The protein below binds the small molecule below.
Small molecule (SMILES): CCSc1nc(C)nc(N)n1

Sequence of chain 1.A:
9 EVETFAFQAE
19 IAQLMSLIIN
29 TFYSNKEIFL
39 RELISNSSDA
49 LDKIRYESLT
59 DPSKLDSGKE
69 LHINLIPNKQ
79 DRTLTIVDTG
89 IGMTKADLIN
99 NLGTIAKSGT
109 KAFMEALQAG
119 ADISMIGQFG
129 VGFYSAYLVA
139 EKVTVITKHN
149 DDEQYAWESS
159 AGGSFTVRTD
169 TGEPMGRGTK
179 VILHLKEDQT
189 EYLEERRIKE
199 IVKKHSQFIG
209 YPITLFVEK

Binding-site contacts:
Ligand atom N9 contacts residue ASN44 of chain 1.A at 3.7 Å.
Ligand atom C10 contacts residue SER45 of chain 1.A at 4.5 Å.
Ligand atom C4 contacts residue MET91 of chain 1.A at 4.0 Å (hydrophobic).
Ligand atom C4 contacts residue THR177 of chain 1.A at 4.1 Å.
Ligand atom C1 contacts residue LYS51 of chain 1.A at 3.3 Å.
Ligand atom C2 contacts residue GLY90 of chain 1.A at 4.1 Å.
Ligand atom C8 contacts residue ASN44 of chain 1.A at 4.0 Å.
Ligand atom S3 contacts residue THR177 of chain 1.A at 4.3 Å.
Ligand atom C2 contacts residue ILE89 of chain 1.A at 3.9 Å (hydrophobic).
Ligand atom S3 contacts residue MET91 of chain 1.A at 3.7 Å.
Ligand atom N11 contacts residue ASN44 of chain 1.A at 3.9 Å.
Ligand atom S3 contacts residue GLY90 of chain 1.A at 3.4 Å (h-bond).
Ligand atom S3 contacts residue ALA48 of chain 1.A at 3.8 Å.
Ligand atom C1 contacts residue ILE89 of chain 1.A at 3.8 Å (hydrophobic).
Ligand atom N5 contacts residue ASN44 of chain 1.A at 4.2 Å.
Ligand atom C2 contacts residue LYS51 of chain 1.A at 4.2 Å.
Ligand atom N5 contacts residue ALA48 of chain 1.A at 3.5 Å.
Ligand atom C2 contacts residue MET91 of chain 1.A at 4.2 Å (hydrophobic).
Ligand atom N11 contacts residue SER45 of chain 1.A at 3.7 Å.
Ligand atom N6 contacts residue MET91 of chain 1.A at 3.7 Å.
Ligand atom C7 contacts residue ASN44 of chain 1.A at 4.3 Å.
Ligand atom S3 contacts residue ILE89 of chain 1.A at 3.8 Å.
Ligand atom C8 contacts residue MET91 of chain 1.A at 4.5 Å (hydrophobic).
Ligand atom C4 contacts residue ALA48 of chain 1.A at 4.0 Å (hydrophobic).
Ligand atom C7 contacts residue LEU100 of chain 1.A at 4.2 Å (hydrophobic).
Ligand atom C7 contacts residue MET91 of chain 1.A at 4.1 Å (hydrophobic).
Ligand atom N9 contacts residue THR177 of chain 1.A at 4.4 Å.
Ligand atom C10 contacts residue ASN44 of chain 1.A at 4.0 Å.
Ligand atom C8 contacts residue LEU100 of chain 1.A at 3.4 Å (hydrophobic).
Ligand atom C10 contacts residue THR177 of chain 1.A at 4.0 Å.
Ligand atom N6 contacts residue LEU100 of chain 1.A at 4.1 Å.
Ligand atom N11 contacts residue ASP86 of chain 1.A at 2.8 Å (salt-bridge).
Ligand atom C8 contacts residue PHE131 of chain 1.A at 4.5 Å (hydrophobic).
Ligand atom N11 contacts residue THR177 of chain 1.A at 3.9 Å.
Ligand atom C10 contacts residue ALA48 of chain 1.A at 4.3 Å (hydrophobic).
Ligand atom N5 contacts residue THR177 of chain 1.A at 3.6 Å.
Ligand atom N11 contacts residue ALA48 of chain 1.A at 4.5 Å.
Ligand atom N5 contacts residue ASP86 of chain 1.A at 4.2 Å.
Ligand atom C10 contacts residue ASP86 of chain 1.A at 3.9 Å.
Ligand atom C1 contacts residue ALA48 of chain 1.A at 3.8 Å (hydrophobic).